Binding-site contacts:
Ligand atom C1 contacts residue ASN28 of chain 1.A at 1.4 Å.
Ligand atom C5 contacts residue ALA149 of chain 1.A at 4.5 Å (hydrophobic).
Ligand atom C8 contacts residue ASN28 of chain 1.A at 3.1 Å.
Ligand atom C3 contacts residue ASN28 of chain 1.A at 3.8 Å.
Ligand atom C7 contacts residue ASN28 of chain 1.A at 3.3 Å.
Ligand atom C6 contacts residue ALA149 of chain 1.A at 3.8 Å (hydrophobic).
Ligand atom O6 contacts residue GLN11 of chain 1.A at 4.3 Å.
Ligand atom O6 contacts residue ASN28 of chain 1.A at 3.7 Å.
Ligand atom O6 contacts residue GLY150 of chain 1.A at 4.4 Å.
Ligand atom N2 contacts residue ASN28 of chain 1.A at 3.0 Å (h-bond).
Ligand atom O5 contacts residue ALA149 of chain 1.A at 3.8 Å.
Ligand atom C6 contacts residue ASN28 of chain 1.A at 4.4 Å.
Ligand atom C7 contacts residue GLY26 of chain 1.A at 4.3 Å.
Ligand atom C8 contacts residue THR104 of chain 1.A at 3.6 Å.
Ligand atom C5 contacts residue ASN28 of chain 1.A at 3.4 Å.
Ligand atom O7 contacts residue ASN28 of chain 1.A at 4.2 Å.
Ligand atom O6 contacts residue ALA149 of chain 1.A at 3.4 Å (h-bond).
Ligand atom C4 contacts residue ASN28 of chain 1.A at 4.1 Å.
Ligand atom O7 contacts residue GLY26 of chain 1.A at 3.5 Å (h-bond).
Ligand atom C2 contacts residue ASN28 of chain 1.A at 2.5 Å.
Ligand atom O5 contacts residue ASN28 of chain 1.A at 2.3 Å (h-bond).

The small molecule below binds the protein below.
Small molecule (SMILES): CC(=O)N[C@@H]1[C@@H](O)[C@H](O)[C@@H](CO)O[C@H]1O

Sequence of chain 1.A:
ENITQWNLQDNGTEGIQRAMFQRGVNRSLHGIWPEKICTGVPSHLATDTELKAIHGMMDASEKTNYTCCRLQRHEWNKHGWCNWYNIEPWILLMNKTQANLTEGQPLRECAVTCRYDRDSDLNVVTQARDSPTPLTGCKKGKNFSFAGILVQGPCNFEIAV